This protein binds this small molecule.
Small molecule (SMILES): CC(=O)N[C@@H]1[C@@H](O)[C@H](O)[C@@H](CO)O[C@H]1O

Binding-site contacts:
Ligand atom C2 contacts residue ASN154 of chain 1.A at 2.5 Å.
Ligand atom C5 contacts residue LYS3 of chain 1.A at 3.6 Å.
Ligand atom O5 contacts residue ASN154 of chain 1.A at 2.4 Å (h-bond).
Ligand atom C6 contacts residue LYS3 of chain 1.A at 3.7 Å.
Ligand atom C4 contacts residue ASN154 of chain 1.A at 4.2 Å.
Ligand atom C3 contacts residue ASN154 of chain 1.A at 3.8 Å.
Ligand atom O7 contacts residue ASN154 of chain 1.A at 3.8 Å.
Ligand atom N2 contacts residue ASN154 of chain 1.A at 2.9 Å (h-bond).
Ligand atom C1 contacts residue LYS3 of chain 1.A at 3.9 Å.
Ligand atom C7 contacts residue ASN154 of chain 1.A at 3.5 Å.
Ligand atom O5 contacts residue LYS3 of chain 1.A at 3.4 Å (salt-bridge).
Ligand atom C1 contacts residue ASN154 of chain 1.A at 1.5 Å.
Ligand atom C5 contacts residue ASN154 of chain 1.A at 3.7 Å.

Sequence of chain 1.A:
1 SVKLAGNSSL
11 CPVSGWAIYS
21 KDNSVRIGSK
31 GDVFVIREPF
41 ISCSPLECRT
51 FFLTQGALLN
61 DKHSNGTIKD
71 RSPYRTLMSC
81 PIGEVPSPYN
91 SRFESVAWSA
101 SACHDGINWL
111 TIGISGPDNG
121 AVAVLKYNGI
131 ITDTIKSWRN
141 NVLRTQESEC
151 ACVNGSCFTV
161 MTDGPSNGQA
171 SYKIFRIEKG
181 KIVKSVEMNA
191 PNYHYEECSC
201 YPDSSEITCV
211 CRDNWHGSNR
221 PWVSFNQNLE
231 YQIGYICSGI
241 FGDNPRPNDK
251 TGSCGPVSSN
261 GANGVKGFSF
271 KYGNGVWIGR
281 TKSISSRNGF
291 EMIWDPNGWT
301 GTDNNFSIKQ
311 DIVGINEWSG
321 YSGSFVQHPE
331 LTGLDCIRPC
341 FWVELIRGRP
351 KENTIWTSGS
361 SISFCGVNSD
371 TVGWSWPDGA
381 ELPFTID